Binding-site contacts:
Ligand atom CA contacts residue Z411 of chain 1.M at 3.7 Å.
Ligand atom CB contacts residue ASP301 of chain 1.A at 3.5 Å.
Ligand atom SG contacts residue PRO326 of chain 1.A at 3.6 Å.
Ligand atom CB contacts residue GLY289 of chain 1.B at 3.9 Å.
Ligand atom CB contacts residue TYR300 of chain 1.A at 3.9 Å (hydrophobic).
Ligand atom CB contacts residue LEU298 of chain 1.A at 3.8 Å (hydrophobic).
Ligand atom CB contacts residue PHE299 of chain 1.A at 3.8 Å (hydrophobic).
Ligand atom C contacts residue PLM1 of chain 1.L at 3.3 Å.
Ligand atom CA contacts residue GLY289 of chain 1.B at 3.3 Å.
Ligand atom NZ contacts residue ASN268 of chain 1.A at 3.4 Å (h-bond).
Ligand atom C contacts residue PHE299 of chain 1.A at 3.9 Å (hydrophobic).
Ligand atom CE contacts residue ASN268 of chain 1.A at 3.1 Å.
Ligand atom O contacts residue ASP301 of chain 1.A at 2.9 Å (salt-bridge).
Ligand atom CB contacts residue TYR300 of chain 1.A at 3.7 Å (hydrophobic).
Ligand atom N contacts residue PLM1 of chain 1.L at 1.3 Å.
Ligand atom CA contacts residue TYR300 of chain 1.A at 3.5 Å (hydrophobic).
Ligand atom N contacts residue PHE299 of chain 1.A at 3.1 Å (h-bond).
Ligand atom CB contacts residue PHE299 of chain 1.A at 3.7 Å (hydrophobic).
Ligand atom CA contacts residue PLM1 of chain 1.L at 2.4 Å.
Ligand atom OG contacts residue LEU298 of chain 1.A at 3.7 Å.
Ligand atom N contacts residue PHE299 of chain 1.A at 3.6 Å (h-bond).
Ligand atom CA contacts residue ASP301 of chain 1.A at 3.6 Å.
Ligand atom O contacts residue GLY289 of chain 1.B at 3.5 Å.
Ligand atom CD contacts residue TYR300 of chain 1.A at 3.5 Å (hydrophobic).
Ligand atom O contacts residue PHE288 of chain 1.B at 3.4 Å (h-bond).
Ligand atom OG contacts residue PRO291 of chain 1.B at 3.5 Å.
Ligand atom CA contacts residue PHE299 of chain 1.A at 3.8 Å (hydrophobic).
Ligand atom O contacts residue PLM1 of chain 1.L at 3.9 Å.
Ligand atom C contacts residue GLY289 of chain 1.B at 3.6 Å.
Ligand atom SG contacts residue Z411 of chain 1.M at 1.8 Å.
Ligand atom NZ contacts residue TYR294 of chain 1.B at 2.9 Å (h-bond).
Ligand atom O contacts residue TYR300 of chain 1.A at 3.3 Å.
Ligand atom CB contacts residue TYR300 of chain 1.A at 3.8 Å (hydrophobic).
Ligand atom CB contacts residue Z411 of chain 1.M at 2.8 Å.
Ligand atom CB contacts residue PLM1 of chain 1.L at 3.6 Å.
Ligand atom N contacts residue PLM1 of chain 1.L at 3.8 Å.
Ligand atom N contacts residue GLY289 of chain 1.B at 2.9 Å (h-bond).
Ligand atom CD contacts residue ASN268 of chain 1.A at 3.1 Å.
Ligand atom CG contacts residue ASP301 of chain 1.A at 3.8 Å.
Ligand atom N contacts residue Z411 of chain 1.M at 3.5 Å.

Sequence of chain 1.B:
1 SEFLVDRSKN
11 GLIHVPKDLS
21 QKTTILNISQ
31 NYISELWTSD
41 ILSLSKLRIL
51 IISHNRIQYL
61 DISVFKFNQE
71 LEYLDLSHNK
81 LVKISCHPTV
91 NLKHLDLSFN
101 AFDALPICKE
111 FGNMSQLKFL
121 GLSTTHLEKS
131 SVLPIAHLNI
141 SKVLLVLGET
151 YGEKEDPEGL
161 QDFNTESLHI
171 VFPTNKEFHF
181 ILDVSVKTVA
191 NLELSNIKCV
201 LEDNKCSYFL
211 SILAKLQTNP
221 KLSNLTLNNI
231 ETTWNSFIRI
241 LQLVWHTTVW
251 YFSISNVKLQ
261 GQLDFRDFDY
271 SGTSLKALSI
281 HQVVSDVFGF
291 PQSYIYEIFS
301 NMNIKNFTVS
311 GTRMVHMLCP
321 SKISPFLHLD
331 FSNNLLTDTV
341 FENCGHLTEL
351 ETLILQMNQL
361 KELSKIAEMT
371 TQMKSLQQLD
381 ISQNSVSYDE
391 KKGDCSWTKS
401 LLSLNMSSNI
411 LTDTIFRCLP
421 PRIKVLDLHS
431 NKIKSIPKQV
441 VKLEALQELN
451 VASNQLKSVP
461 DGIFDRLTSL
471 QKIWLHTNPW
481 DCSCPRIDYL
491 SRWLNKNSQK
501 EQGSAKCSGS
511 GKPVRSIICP

Sequence of chain 1.A:
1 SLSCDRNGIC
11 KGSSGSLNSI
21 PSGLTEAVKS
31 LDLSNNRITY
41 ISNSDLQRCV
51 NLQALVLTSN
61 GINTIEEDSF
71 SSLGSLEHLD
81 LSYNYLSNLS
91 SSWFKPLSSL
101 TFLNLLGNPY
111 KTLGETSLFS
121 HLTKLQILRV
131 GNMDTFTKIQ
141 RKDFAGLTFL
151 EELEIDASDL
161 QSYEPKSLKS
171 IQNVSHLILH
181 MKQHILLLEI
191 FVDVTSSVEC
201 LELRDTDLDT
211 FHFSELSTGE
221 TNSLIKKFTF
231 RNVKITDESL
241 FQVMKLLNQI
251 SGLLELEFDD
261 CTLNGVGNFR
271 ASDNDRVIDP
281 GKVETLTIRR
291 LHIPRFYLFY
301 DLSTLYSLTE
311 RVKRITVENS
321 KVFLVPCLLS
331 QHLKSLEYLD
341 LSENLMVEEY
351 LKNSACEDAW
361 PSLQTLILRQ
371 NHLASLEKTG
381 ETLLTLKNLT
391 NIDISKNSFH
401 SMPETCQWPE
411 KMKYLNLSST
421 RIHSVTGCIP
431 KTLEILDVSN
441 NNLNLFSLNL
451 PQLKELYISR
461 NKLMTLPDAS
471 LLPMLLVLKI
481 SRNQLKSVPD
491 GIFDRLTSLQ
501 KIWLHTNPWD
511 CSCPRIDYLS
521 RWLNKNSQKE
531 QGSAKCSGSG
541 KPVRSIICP

A small-molecule ligand and the protein it binds are described below.
Small molecule (SMILES): NCCCC[C@@H](C=O)NC(=O)[C@H](CCCCN)NC(=O)[C@H](CCCCN)NC(=O)[C@H](CCCCN)NC(=O)[C@H](CO)NC(=O)[C@H](N)CS